Sequence of chain 1.B:
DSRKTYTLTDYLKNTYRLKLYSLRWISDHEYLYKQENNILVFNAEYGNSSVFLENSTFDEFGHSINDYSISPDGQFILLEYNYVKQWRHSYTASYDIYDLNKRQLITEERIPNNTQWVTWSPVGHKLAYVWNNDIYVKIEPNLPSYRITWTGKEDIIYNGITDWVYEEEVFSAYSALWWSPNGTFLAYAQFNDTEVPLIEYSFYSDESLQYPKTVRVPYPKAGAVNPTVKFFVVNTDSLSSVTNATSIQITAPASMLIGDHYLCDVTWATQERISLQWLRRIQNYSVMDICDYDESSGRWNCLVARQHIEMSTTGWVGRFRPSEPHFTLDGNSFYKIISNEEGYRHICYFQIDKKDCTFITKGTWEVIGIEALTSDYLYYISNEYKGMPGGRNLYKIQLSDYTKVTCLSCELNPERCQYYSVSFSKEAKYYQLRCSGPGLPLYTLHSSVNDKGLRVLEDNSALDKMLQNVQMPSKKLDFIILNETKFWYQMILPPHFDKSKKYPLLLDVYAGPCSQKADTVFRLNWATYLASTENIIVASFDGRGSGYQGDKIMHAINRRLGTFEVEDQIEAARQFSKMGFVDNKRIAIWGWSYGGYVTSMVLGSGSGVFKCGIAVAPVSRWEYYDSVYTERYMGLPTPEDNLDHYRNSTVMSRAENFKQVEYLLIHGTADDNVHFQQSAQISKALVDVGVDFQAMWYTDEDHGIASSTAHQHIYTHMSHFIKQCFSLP

Binding-site contacts:
Ligand atom C7 contacts residue ARG115 of chain 1.B at 3.9 Å.
Ligand atom C8 contacts residue ASN118 of chain 1.B at 4.4 Å.
Ligand atom C8 contacts residue ARG115 of chain 1.B at 3.7 Å.
Ligand atom O3 contacts residue ARG115 of chain 1.B at 3.3 Å (salt-bridge).
Ligand atom O5 contacts residue ASN118 of chain 1.B at 2.3 Å (h-bond).
Ligand atom C3 contacts residue ASN118 of chain 1.B at 3.9 Å.
Ligand atom N2 contacts residue ARG115 of chain 1.B at 4.1 Å.
Ligand atom C1 contacts residue ASN118 of chain 1.B at 1.4 Å.
Ligand atom C7 contacts residue ASN118 of chain 1.B at 3.7 Å.
Ligand atom C2 contacts residue ASN118 of chain 1.B at 2.5 Å.
Ligand atom N2 contacts residue ASN118 of chain 1.B at 3.0 Å (h-bond).
Ligand atom O7 contacts residue ASN118 of chain 1.B at 4.0 Å.
Ligand atom C8 contacts residue PRO117 of chain 1.B at 4.2 Å (hydrophobic).
Ligand atom C5 contacts residue ASN118 of chain 1.B at 3.7 Å.
Ligand atom C4 contacts residue ASN118 of chain 1.B at 4.2 Å.
Ligand atom O7 contacts residue ARG115 of chain 1.B at 4.3 Å.
Ligand atom C3 contacts residue ARG115 of chain 1.B at 4.3 Å.
Ligand atom C8 contacts residue ILE116 of chain 1.B at 3.4 Å (hydrophobic).

This small molecule binds to this protein.
Small molecule (SMILES): CC(=O)N[C@@H]1[C@@H](O)[C@H](O)[C@@H](CO)O[C@H]1O